Binding-site contacts:
Ligand atom C4 contacts residue THR89 of chain 1.C at 4.1 Å.
Ligand atom C9 contacts residue THR89 of chain 1.C at 3.8 Å.
Ligand atom C10 contacts residue LEU269 of chain 1.C at 4.0 Å (hydrophobic).
Ligand atom C10 contacts residue THR89 of chain 1.C at 3.5 Å.
Ligand atom C8 contacts residue LYS93 of chain 1.C at 3.9 Å.
Ligand atom C8 contacts residue ASP130 of chain 1.C at 3.5 Å.
Ligand atom C9 contacts residue LYS93 of chain 1.C at 3.8 Å.
Ligand atom O12 contacts residue GLN272 of chain 1.C at 4.0 Å.
Ligand atom O12 contacts residue ASN114 of chain 1.C at 3.1 Å (h-bond).
Ligand atom O7 contacts residue VAL88 of chain 1.C at 3.9 Å.
Ligand atom O7 contacts residue ASN87 of chain 1.C at 3.5 Å.
Ligand atom O12 contacts residue VAL88 of chain 1.C at 4.2 Å.
Ligand atom C8 contacts residue ASN114 of chain 1.C at 4.0 Å.
Ligand atom O12 contacts residue LYS93 of chain 1.C at 3.0 Å (salt-bridge).
Ligand atom C1 contacts residue LEU269 of chain 1.C at 4.3 Å (hydrophobic).
Ligand atom O7 contacts residue GLN272 of chain 1.C at 3.1 Å (h-bond).
Ligand atom O3 contacts residue LYS43 of chain 1.C at 4.2 Å.
Ligand atom C9 contacts residue ASP130 of chain 1.C at 4.3 Å.
Ligand atom C4 contacts residue SER44 of chain 1.C at 3.8 Å.
Ligand atom C5 contacts residue GLN272 of chain 1.C at 3.7 Å.
Ligand atom O2 contacts residue SER42 of chain 1.C at 2.5 Å (h-bond).
Ligand atom O3 contacts residue SER42 of chain 1.C at 3.3 Å (h-bond).
Ligand atom C4 contacts residue LEU269 of chain 1.C at 4.0 Å (hydrophobic).
Ligand atom C1 contacts residue SER44 of chain 1.C at 3.2 Å.
Ligand atom O2 contacts residue VAL34 of chain 1.C at 3.5 Å.
Ligand atom O7 contacts residue ASN114 of chain 1.C at 3.4 Å (h-bond).
Ligand atom C6 contacts residue ASN87 of chain 1.C at 4.3 Å.
Ligand atom O2 contacts residue SER44 of chain 1.C at 2.6 Å (h-bond).
Ligand atom C6 contacts residue GLN272 of chain 1.C at 3.9 Å.
Ligand atom C1 contacts residue SER42 of chain 1.C at 3.3 Å.
Ligand atom C6 contacts residue ASN114 of chain 1.C at 4.3 Å.
Ligand atom O3 contacts residue SER44 of chain 1.C at 3.9 Å.
Ligand atom C6 contacts residue VAL88 of chain 1.C at 3.8 Å (hydrophobic).
Ligand atom C5 contacts residue SER44 of chain 1.C at 3.5 Å.
Ligand atom O11 contacts residue LYS93 of chain 1.C at 2.8 Å (salt-bridge).
Ligand atom O3 contacts residue LEU269 of chain 1.C at 4.1 Å.
Ligand atom O12 contacts residue ASP130 of chain 1.C at 2.7 Å (salt-bridge).
Ligand atom C5 contacts residue ASN87 of chain 1.C at 4.3 Å.
Ligand atom C8 contacts residue GLN272 of chain 1.C at 3.7 Å.
Ligand atom O11 contacts residue THR89 of chain 1.C at 3.0 Å (h-bond).

The small molecule below binds the protein below.
Small molecule (SMILES): O=C(O)C1=C[C@@H](O)[C@@H](O)[C@H](O)C1

Sequence of chain 1.C:
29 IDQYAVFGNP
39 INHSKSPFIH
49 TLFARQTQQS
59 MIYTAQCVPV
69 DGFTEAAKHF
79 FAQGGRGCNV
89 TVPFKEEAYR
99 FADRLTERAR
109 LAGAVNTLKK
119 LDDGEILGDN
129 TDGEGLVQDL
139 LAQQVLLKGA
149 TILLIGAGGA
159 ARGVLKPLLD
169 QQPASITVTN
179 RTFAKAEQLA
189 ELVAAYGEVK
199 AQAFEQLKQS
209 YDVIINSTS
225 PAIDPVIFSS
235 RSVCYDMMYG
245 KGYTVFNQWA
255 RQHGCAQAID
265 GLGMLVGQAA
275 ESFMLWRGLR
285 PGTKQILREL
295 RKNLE